Sequence of chain 1.A:
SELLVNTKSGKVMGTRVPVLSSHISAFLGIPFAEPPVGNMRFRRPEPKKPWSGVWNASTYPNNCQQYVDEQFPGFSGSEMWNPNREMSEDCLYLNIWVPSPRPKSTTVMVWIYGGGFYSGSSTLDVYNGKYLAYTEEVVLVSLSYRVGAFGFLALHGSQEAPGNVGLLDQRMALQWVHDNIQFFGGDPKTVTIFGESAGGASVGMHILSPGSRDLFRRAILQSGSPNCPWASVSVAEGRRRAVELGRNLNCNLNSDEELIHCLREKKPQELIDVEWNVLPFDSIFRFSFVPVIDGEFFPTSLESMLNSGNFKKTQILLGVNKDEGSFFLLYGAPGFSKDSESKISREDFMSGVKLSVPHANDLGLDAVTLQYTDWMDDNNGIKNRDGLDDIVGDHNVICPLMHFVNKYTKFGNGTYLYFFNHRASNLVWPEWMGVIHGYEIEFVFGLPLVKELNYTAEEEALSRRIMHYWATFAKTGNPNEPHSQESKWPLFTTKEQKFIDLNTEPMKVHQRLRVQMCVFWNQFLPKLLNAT

Binding-site contacts:
Ligand atom O2 contacts residue GLY119 of chain 1.A at 4.3 Å.
Ligand atom C7 contacts residue GLU199 of chain 1.A at 4.1 Å.
Ligand atom C7 contacts residue HIS440 of chain 1.A at 3.7 Å.
Ligand atom C5 contacts residue TRP84 of chain 1.A at 3.5 Å (hydrophobic).
Ligand atom C1 contacts residue SER200 of chain 1.A at 2.7 Å.
Ligand atom C6 contacts residue PHE331 of chain 1.A at 4.4 Å (hydrophobic).
Ligand atom C1 contacts residue PHE288 of chain 1.A at 3.9 Å (hydrophobic).
Ligand atom C2 contacts residue SER200 of chain 1.A at 4.2 Å.
Ligand atom C7 contacts residue GLY441 of chain 1.A at 3.8 Å.
Ligand atom C3 contacts residue GLY117 of chain 1.A at 3.6 Å.
Ligand atom P contacts residue HIS440 of chain 1.A at 3.2 Å.
Ligand atom C4 contacts residue PG41 of chain 1.K at 4.3 Å.
Ligand atom C6 contacts residue PG41 of chain 1.K at 3.7 Å.
Ligand atom C6 contacts residue PHE330 of chain 1.A at 3.9 Å (hydrophobic).
Ligand atom C1 contacts residue PHE331 of chain 1.A at 3.5 Å (hydrophobic).
Ligand atom P contacts residue SER200 of chain 1.A at 1.6 Å.
Ligand atom C3 contacts residue GLY118 of chain 1.A at 3.4 Å.
Ligand atom O2 contacts residue HIS440 of chain 1.A at 3.2 Å (h-bond).
Ligand atom P contacts residue GLY118 of chain 1.A at 3.9 Å.
Ligand atom C1 contacts residue GLY119 of chain 1.A at 3.9 Å.
Ligand atom C5 contacts residue PG41 of chain 1.K at 3.6 Å.
Ligand atom C2 contacts residue GLY118 of chain 1.A at 3.7 Å.
Ligand atom C3 contacts residue GLU199 of chain 1.A at 3.1 Å.
Ligand atom P contacts residue GLY119 of chain 1.A at 3.7 Å.
Ligand atom O1 contacts residue SER200 of chain 1.A at 2.5 Å (h-bond).
Ligand atom O2 contacts residue GLY118 of chain 1.A at 3.9 Å.
Ligand atom O1 contacts residue GLY118 of chain 1.A at 2.7 Å (h-bond).
Ligand atom P contacts residue ALA201 of chain 1.A at 3.7 Å.
Ligand atom C1 contacts residue PHE290 of chain 1.A at 3.9 Å (hydrophobic).
Ligand atom C4 contacts residue HIS440 of chain 1.A at 4.2 Å.
Ligand atom C7 contacts residue TRP84 of chain 1.A at 3.9 Å (hydrophobic).
Ligand atom O1 contacts residue GLY117 of chain 1.A at 3.7 Å.
Ligand atom C3 contacts residue SER200 of chain 1.A at 4.1 Å.
Ligand atom C2 contacts residue GLU199 of chain 1.A at 4.2 Å.
Ligand atom C2 contacts residue HIS440 of chain 1.A at 4.3 Å.
Ligand atom O1 contacts residue GLY119 of chain 1.A at 2.5 Å (h-bond).
Ligand atom C6 contacts residue HIS440 of chain 1.A at 3.5 Å.
Ligand atom C1 contacts residue HIS440 of chain 1.A at 3.5 Å.
Ligand atom O2 contacts residue SER200 of chain 1.A at 2.8 Å (h-bond).
Ligand atom O1 contacts residue ALA201 of chain 1.A at 3.0 Å (h-bond).

The small molecule below binds the protein below.
Small molecule (SMILES): C[C@@H](O[PH](C)=O)C(C)(C)C